Binding-site contacts:
Ligand atom N2 contacts residue ASN464 of chain 1.A at 2.8 Å (h-bond).
Ligand atom C7 contacts residue ASN464 of chain 1.A at 3.1 Å.
Ligand atom C5 contacts residue ASN464 of chain 1.A at 3.7 Å.
Ligand atom O5 contacts residue ASN464 of chain 1.A at 2.4 Å (h-bond).
Ligand atom C7 contacts residue SER462 of chain 1.A at 4.1 Å.
Ligand atom C4 contacts residue ASN464 of chain 1.A at 4.2 Å.
Ligand atom C2 contacts residue ASN464 of chain 1.A at 2.4 Å.
Ligand atom C1 contacts residue ASN464 of chain 1.A at 1.4 Å.
Ligand atom C1 contacts residue SER462 of chain 1.A at 4.5 Å.
Ligand atom O7 contacts residue ASN464 of chain 1.A at 2.8 Å (h-bond).
Ligand atom O7 contacts residue LEU463 of chain 1.A at 4.5 Å.
Ligand atom N2 contacts residue SER462 of chain 1.A at 3.8 Å.
Ligand atom C3 contacts residue ASN464 of chain 1.A at 3.8 Å.
Ligand atom C8 contacts residue SER462 of chain 1.A at 4.1 Å.
Ligand atom C8 contacts residue ASN464 of chain 1.A at 4.5 Å.

The protein below binds the small molecule below.
Small molecule (SMILES): CC(=O)N[C@@H]1[C@@H](O)[C@H](O)[C@@H](CO)O[C@H]1O

Sequence of chain 1.A:
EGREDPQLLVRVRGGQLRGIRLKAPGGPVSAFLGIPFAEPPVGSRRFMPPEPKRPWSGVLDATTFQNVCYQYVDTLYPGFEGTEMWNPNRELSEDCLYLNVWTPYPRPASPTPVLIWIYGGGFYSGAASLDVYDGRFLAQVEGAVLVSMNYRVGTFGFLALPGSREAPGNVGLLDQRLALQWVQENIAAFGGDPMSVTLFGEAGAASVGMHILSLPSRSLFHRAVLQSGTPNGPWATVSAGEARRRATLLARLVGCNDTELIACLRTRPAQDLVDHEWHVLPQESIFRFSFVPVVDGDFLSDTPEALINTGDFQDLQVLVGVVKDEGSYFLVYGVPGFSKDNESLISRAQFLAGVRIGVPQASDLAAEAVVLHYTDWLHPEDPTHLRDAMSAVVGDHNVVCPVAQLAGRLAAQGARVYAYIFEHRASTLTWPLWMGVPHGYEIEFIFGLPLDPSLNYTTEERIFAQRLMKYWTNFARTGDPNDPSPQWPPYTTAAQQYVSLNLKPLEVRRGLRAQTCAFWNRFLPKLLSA